Binding-site contacts:
Ligand atom O1P contacts residue HIS426 of chain 29.A at 2.7 Å (h-bond).
Ligand atom C2 contacts residue HIS428 of chain 29.A at 3.8 Å.
Ligand atom C8 contacts residue PRO429 of chain 29.A at 4.3 Å (hydrophobic).
Ligand atom O3' contacts residue ILE420 of chain 29.A at 4.2 Å.
Ligand atom N7 contacts residue VAL217 of chain 29.A at 3.7 Å.
Ligand atom C2' contacts residue GLY437 of chain 29.A at 2.8 Å.
Ligand atom C3' contacts residue GLY437 of chain 29.A at 3.9 Å.
Ligand atom C2' contacts residue ASP216 of chain 29.A at 4.3 Å.
Ligand atom O3' contacts residue LYS439 of chain 29.A at 3.5 Å.
Ligand atom C4 contacts residue PRO218 of chain 29.A at 4.1 Å (hydrophobic).
Ligand atom C6 contacts residue SER430 of chain 29.A at 4.2 Å.
Ligand atom O3P contacts residue LYS439 of chain 29.A at 2.9 Å.
Ligand atom N1 contacts residue HIS428 of chain 29.A at 3.3 Å.
Ligand atom N9 contacts residue PRO429 of chain 29.A at 4.3 Å.
Ligand atom N7 contacts residue GLY437 of chain 29.A at 3.5 Å (h-bond).
Ligand atom O5' contacts residue LYS439 of chain 29.A at 3.8 Å.
Ligand atom N9 contacts residue GLY437 of chain 29.A at 3.3 Å (h-bond).
Ligand atom C1' contacts residue GLY437 of chain 29.A at 3.3 Å.
Ligand atom O1P contacts residue LYS439 of chain 29.A at 2.6 Å.
Ligand atom C6 contacts residue PRO218 of chain 29.A at 4.2 Å (hydrophobic).
Ligand atom C8 contacts residue GLY437 of chain 29.A at 2.8 Å.
Ligand atom N6 contacts residue ASP407 of chain 29.A at 3.6 Å (salt-bridge).
Ligand atom C2' contacts residue GLU215 of chain 29.A at 3.6 Å.
Ligand atom C6 contacts residue HIS428 of chain 29.A at 4.2 Å.
Ligand atom N7 contacts residue PRO218 of chain 29.A at 4.0 Å.
Ligand atom C3' contacts residue GLU215 of chain 29.A at 3.3 Å.
Ligand atom N7 contacts residue PRO429 of chain 29.A at 4.3 Å.
Ligand atom C8 contacts residue PRO218 of chain 29.A at 4.2 Å (hydrophobic).
Ligand atom C8 contacts residue VAL217 of chain 29.A at 3.5 Å (hydrophobic).
Ligand atom P contacts residue LYS439 of chain 29.A at 3.3 Å.
Ligand atom N9 contacts residue PRO218 of chain 29.A at 4.2 Å.
Ligand atom C5 contacts residue PRO218 of chain 29.A at 4.0 Å (hydrophobic).
Ligand atom O3' contacts residue GLU215 of chain 29.A at 3.5 Å (salt-bridge).
Ligand atom O2P contacts residue HIS426 of chain 29.A at 3.6 Å.
Ligand atom P contacts residue HIS426 of chain 29.A at 3.9 Å.
Ligand atom N6 contacts residue HIS428 of chain 29.A at 4.0 Å.
Ligand atom N6 contacts residue SER430 of chain 29.A at 3.7 Å.
Ligand atom N9 contacts residue VAL217 of chain 29.A at 4.4 Å.
Ligand atom N3 contacts residue PRO429 of chain 29.A at 4.4 Å.
Ligand atom O3' contacts residue GLY437 of chain 29.A at 3.9 Å.

Sequence of chain 29.A:
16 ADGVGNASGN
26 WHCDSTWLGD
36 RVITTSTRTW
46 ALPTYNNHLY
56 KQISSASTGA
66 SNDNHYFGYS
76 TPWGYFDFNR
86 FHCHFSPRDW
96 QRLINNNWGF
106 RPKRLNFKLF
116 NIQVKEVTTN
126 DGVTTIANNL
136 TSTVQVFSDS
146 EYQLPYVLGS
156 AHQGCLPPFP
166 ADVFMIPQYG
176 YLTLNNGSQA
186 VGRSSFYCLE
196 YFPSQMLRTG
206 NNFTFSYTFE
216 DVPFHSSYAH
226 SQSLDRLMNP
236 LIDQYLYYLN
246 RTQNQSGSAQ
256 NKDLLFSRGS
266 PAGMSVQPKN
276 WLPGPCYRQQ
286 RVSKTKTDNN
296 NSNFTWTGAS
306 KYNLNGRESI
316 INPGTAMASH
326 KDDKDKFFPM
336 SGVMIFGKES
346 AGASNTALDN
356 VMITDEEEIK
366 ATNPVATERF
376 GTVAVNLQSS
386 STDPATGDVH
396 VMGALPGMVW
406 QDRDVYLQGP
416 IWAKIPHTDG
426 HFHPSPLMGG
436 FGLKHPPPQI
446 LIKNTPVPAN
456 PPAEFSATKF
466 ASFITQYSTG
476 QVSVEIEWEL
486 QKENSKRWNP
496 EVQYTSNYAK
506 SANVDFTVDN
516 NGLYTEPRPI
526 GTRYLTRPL

A protein and the small-molecule ligand that binds it are described below.
Small molecule (SMILES): Nc1ncnc2c1ncn2[C@@H]1C[C@@H](O)[C@@H](COP(=O)(O)O)O1